The protein below binds the small molecule below.
Small molecule (SMILES): [H]/N=C(\N)c1cccc(C[C@H](NS(=O)(=O)c2ccc3ccccc3c2)C(=O)N2CCNCC2)c1

Binding-site contacts:
Ligand atom C65 contacts residue GLN174 of chain 1.A at 3.7 Å.
Ligand atom C31 contacts residue GLY194 of chain 1.A at 3.8 Å.
Ligand atom C25 contacts residue TRP193 of chain 1.A at 3.7 Å (hydrophobic).
Ligand atom N29 contacts residue GLY196 of chain 1.A at 3.8 Å.
Ligand atom C63 contacts residue SER177 of chain 1.A at 3.5 Å.
Ligand atom N54 contacts residue GLY194 of chain 1.A at 3.8 Å.
Ligand atom N43 contacts residue GLY204 of chain 1.A at 3.4 Å.
Ligand atom O32 contacts residue GLY194 of chain 1.A at 3.1 Å (h-bond).
Ligand atom C25 contacts residue ASP171 of chain 1.A at 3.2 Å.
Ligand atom N43 contacts residue TRP193 of chain 1.A at 3.7 Å.
Ligand atom C2 contacts residue GLY194 of chain 1.A at 3.5 Å.
Ligand atom C64 contacts residue SER177 of chain 1.A at 3.8 Å.
Ligand atom O36 contacts residue TRP193 of chain 1.A at 3.0 Å.
Ligand atom C71 contacts residue SO41 of chain 1.B at 3.0 Å.
Ligand atom C6 contacts residue ASN79 of chain 1.A at 3.8 Å.
Ligand atom N54 contacts residue GLY196 of chain 1.A at 2.8 Å (h-bond).
Ligand atom O32 contacts residue GLY196 of chain 1.A at 2.9 Å (h-bond).
Ligand atom C74 contacts residue LEU81 of chain 1.A at 3.4 Å (hydrophobic).
Ligand atom C75 contacts residue TRP193 of chain 1.A at 3.5 Å (hydrophobic).
Ligand atom O36 contacts residue GLY194 of chain 1.A at 2.9 Å (h-bond).
Ligand atom O32 contacts residue SER195 of chain 1.A at 3.5 Å.
Ligand atom C64 contacts residue CYS173 of chain 1.A at 3.7 Å (hydrophobic).
Ligand atom N54 contacts residue SER172 of chain 1.A at 3.4 Å (h-bond).
Ligand atom C72 contacts residue SO41 of chain 1.B at 3.2 Å.
Ligand atom S12 contacts residue GLY194 of chain 1.A at 3.3 Å (h-bond).
Ligand atom N54 contacts residue ASP171 of chain 1.A at 2.6 Å (salt-bridge).
Ligand atom N40 contacts residue SO41 of chain 1.B at 3.5 Å (h-bond).
Ligand atom C34 contacts residue GLN174 of chain 1.A at 3.2 Å.
Ligand atom N43 contacts residue SER172 of chain 1.A at 2.6 Å (h-bond).
Ligand atom C66 contacts residue GLY196 of chain 1.A at 3.2 Å.
Ligand atom C63 contacts residue CYS173 of chain 1.A at 3.6 Å (hydrophobic).
Ligand atom C25 contacts residue SER172 of chain 1.A at 3.0 Å.
Ligand atom C62 contacts residue SER172 of chain 1.A at 3.6 Å.
Ligand atom C64 contacts residue GLN174 of chain 1.A at 3.6 Å.
Ligand atom N43 contacts residue ASP171 of chain 1.A at 3.0 Å (salt-bridge).
Ligand atom N29 contacts residue GLY194 of chain 1.A at 2.7 Å (h-bond).
Ligand atom C61 contacts residue SER172 of chain 1.A at 3.5 Å.
Ligand atom C3 contacts residue GLY194 of chain 1.A at 2.9 Å.
Ligand atom C4 contacts residue TRP193 of chain 1.A at 3.4 Å (hydrophobic).
Ligand atom C75 contacts residue SER192 of chain 1.A at 3.1 Å.

Sequence of chain 1.A:
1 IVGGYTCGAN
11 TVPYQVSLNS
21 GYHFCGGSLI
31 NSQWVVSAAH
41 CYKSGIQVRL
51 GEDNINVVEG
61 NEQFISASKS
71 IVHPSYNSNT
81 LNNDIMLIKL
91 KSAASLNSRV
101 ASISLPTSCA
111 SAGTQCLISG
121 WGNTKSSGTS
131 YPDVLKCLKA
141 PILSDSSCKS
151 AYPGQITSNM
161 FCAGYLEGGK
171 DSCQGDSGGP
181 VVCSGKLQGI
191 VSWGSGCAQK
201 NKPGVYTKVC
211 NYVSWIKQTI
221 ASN